This small molecule binds to this protein.
Small molecule (SMILES): O=c1[nH]cnc2c1ncn2[C@@H]1O[C@H](COP(=O)(O)O)[C@@H](O)[C@H]1O

Sequence of chain 1.F:
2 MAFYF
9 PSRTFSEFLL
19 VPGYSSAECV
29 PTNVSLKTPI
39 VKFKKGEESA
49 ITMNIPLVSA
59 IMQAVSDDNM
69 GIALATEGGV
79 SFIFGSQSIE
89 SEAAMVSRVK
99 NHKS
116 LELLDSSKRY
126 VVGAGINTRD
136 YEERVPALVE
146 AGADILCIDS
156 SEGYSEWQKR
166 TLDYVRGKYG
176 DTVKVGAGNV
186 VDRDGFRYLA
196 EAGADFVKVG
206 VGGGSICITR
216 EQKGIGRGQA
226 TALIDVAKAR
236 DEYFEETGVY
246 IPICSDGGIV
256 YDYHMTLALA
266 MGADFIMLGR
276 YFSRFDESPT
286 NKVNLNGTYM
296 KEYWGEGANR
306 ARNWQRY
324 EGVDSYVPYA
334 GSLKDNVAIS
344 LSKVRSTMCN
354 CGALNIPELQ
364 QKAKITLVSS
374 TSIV

Binding-site contacts:
Ligand atom O1P contacts residue ARG275 of chain 1.F at 2.7 Å (salt-bridge).
Ligand atom N7 contacts residue GLU301 of chain 1.F at 3.0 Å (salt-bridge).
Ligand atom O2P contacts residue GLY274 of chain 1.F at 2.8 Å (h-bond).
Ligand atom O4' contacts residue GLN217 of chain 1.F at 3.3 Å (h-bond).
Ligand atom O2' contacts residue ILE213 of chain 1.F at 3.5 Å.
Ligand atom C4 contacts residue GLN217 of chain 1.F at 3.5 Å.
Ligand atom O1P contacts residue TYR298 of chain 1.F at 3.5 Å (h-bond).
Ligand atom O2' contacts residue ASP251 of chain 1.F at 2.4 Å (salt-bridge).
Ligand atom P contacts residue GLY274 of chain 1.F at 3.6 Å.
Ligand atom C2 contacts residue GLN217 of chain 1.F at 3.5 Å.
Ligand atom O1P contacts residue GLY274 of chain 1.F at 3.5 Å.
Ligand atom C8 contacts residue MET60 of chain 1.F at 3.6 Å (hydrophobic).
Ligand atom O3P contacts residue GLY253 of chain 1.F at 3.1 Å (h-bond).
Ligand atom N3 contacts residue ILE213 of chain 1.F at 3.6 Å.
Ligand atom O3P contacts residue ARG275 of chain 1.F at 2.5 Å (salt-bridge).
Ligand atom N7 contacts residue MET60 of chain 1.F at 3.6 Å.
Ligand atom O3' contacts residue ASP251 of chain 1.F at 2.8 Å (salt-bridge).
Ligand atom P contacts residue ARG275 of chain 1.F at 3.6 Å.
Ligand atom C5 contacts residue ILE213 of chain 1.F at 3.6 Å (hydrophobic).
Ligand atom C4 contacts residue ILE213 of chain 1.F at 3.3 Å (hydrophobic).
Ligand atom C5' contacts residue GLN217 of chain 1.F at 3.6 Å.
Ligand atom N1 contacts residue THR214 of chain 1.F at 2.4 Å (h-bond).
Ligand atom N9 contacts residue ILE213 of chain 1.F at 3.6 Å.
Ligand atom C2 contacts residue THR214 of chain 1.F at 2.9 Å.
Ligand atom N1 contacts residue GLN217 of chain 1.F at 3.5 Å.
Ligand atom O2P contacts residue LEU273 of chain 1.F at 3.6 Å.
Ligand atom N3 contacts residue GLN217 of chain 1.F at 3.6 Å.
Ligand atom C8 contacts residue GLN217 of chain 1.F at 3.7 Å.
Ligand atom C6 contacts residue THR214 of chain 1.F at 3.5 Å.
Ligand atom N7 contacts residue GLY300 of chain 1.F at 3.6 Å.
Ligand atom C3' contacts residue ASP251 of chain 1.F at 3.7 Å.
Ligand atom N9 contacts residue GLN217 of chain 1.F at 3.5 Å (h-bond).
Ligand atom C5 contacts residue GLN217 of chain 1.F at 3.7 Å.
Ligand atom O3' contacts residue ALA58 of chain 1.F at 3.2 Å.
Ligand atom O5' contacts residue GLY252 of chain 1.F at 3.1 Å.
Ligand atom O6 contacts residue GLU301 of chain 1.F at 3.4 Å (salt-bridge).
Ligand atom O6 contacts residue GLY300 of chain 1.F at 3.4 Å.
Ligand atom O6 contacts residue GLY302 of chain 1.F at 2.8 Å (h-bond).
Ligand atom C2' contacts residue ASP251 of chain 1.F at 3.7 Å.
Ligand atom O2P contacts residue ARG275 of chain 1.F at 3.5 Å (salt-bridge).